The small molecule below binds the protein below.
Small molecule (SMILES): N[C@@H](CO)C(=O)O

Binding-site contacts:
Ligand atom CA contacts residue THR208 of chain 1.A at 3.9 Å.
Ligand atom OXT contacts residue THR208 of chain 1.A at 4.3 Å.
Ligand atom C contacts residue TRP212 of chain 1.B at 4.3 Å (hydrophobic).
Ligand atom OXT contacts residue PHE237 of chain 1.B at 3.6 Å.
Ligand atom N contacts residue GLY121 of chain 1.B at 2.9 Å (h-bond).
Ligand atom O contacts residue GLY121 of chain 1.B at 4.3 Å.
Ligand atom CA contacts residue GLY121 of chain 1.B at 4.2 Å.
Ligand atom CB contacts residue THR208 of chain 1.A at 4.1 Å.
Ligand atom CB contacts residue TRP212 of chain 1.B at 4.1 Å (hydrophobic).
Ligand atom OXT contacts residue TRP212 of chain 1.B at 4.3 Å.
Ligand atom N contacts residue SER120 of chain 1.B at 3.6 Å.
Ligand atom OG contacts residue GLY121 of chain 1.B at 4.5 Å.

Sequence of chain 1.A:
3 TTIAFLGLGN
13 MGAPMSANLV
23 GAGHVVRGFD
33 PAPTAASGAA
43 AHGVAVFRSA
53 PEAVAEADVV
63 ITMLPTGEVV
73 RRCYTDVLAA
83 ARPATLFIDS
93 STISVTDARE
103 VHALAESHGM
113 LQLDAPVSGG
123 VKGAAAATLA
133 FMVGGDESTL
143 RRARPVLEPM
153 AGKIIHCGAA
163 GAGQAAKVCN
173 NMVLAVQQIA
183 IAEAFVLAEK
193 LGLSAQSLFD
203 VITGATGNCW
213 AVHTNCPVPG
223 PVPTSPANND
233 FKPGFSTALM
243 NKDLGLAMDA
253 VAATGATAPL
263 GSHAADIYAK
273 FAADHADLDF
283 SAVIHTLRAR

Sequence of chain 1.B:
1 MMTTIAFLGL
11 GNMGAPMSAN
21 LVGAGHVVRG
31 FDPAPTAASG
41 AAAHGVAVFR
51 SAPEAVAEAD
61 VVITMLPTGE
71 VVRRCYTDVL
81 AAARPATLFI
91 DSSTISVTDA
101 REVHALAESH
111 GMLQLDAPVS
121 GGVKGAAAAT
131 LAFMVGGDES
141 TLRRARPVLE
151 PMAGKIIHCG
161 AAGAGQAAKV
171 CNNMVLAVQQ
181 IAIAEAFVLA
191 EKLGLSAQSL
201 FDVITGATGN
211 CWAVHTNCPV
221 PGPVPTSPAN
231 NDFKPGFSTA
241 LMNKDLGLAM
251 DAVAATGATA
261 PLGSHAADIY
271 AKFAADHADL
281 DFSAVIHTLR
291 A